Binding-site contacts:
Ligand atom C4 contacts residue TYR185 of chain 1.C at 3.4 Å (hydrophobic).
Ligand atom C13 contacts residue LEU341 of chain 1.C at 3.6 Å (hydrophobic).
Ligand atom C18 contacts residue THR171 of chain 1.C at 3.8 Å.
Ligand atom O2 contacts residue LEU362 of chain 1.C at 3.3 Å.
Ligand atom C9 contacts residue TYR308 of chain 1.C at 3.5 Å (hydrophobic).
Ligand atom C10 contacts residue ALA340 of chain 1.C at 3.8 Å (hydrophobic).
Ligand atom C13 contacts residue VAL382 of chain 1.C at 3.9 Å (hydrophobic).
Ligand atom O1 contacts residue PHE79 of chain 1.C at 3.6 Å.
Ligand atom N contacts residue LEU384 of chain 1.C at 2.9 Å (h-bond).
Ligand atom C19 contacts residue PHE79 of chain 1.C at 3.8 Å (hydrophobic).
Ligand atom C11 contacts residue LEU341 of chain 1.C at 3.8 Å (hydrophobic).
Ligand atom C1 contacts residue ASP72 of chain 1.C at 3.8 Å.
Ligand atom C9 contacts residue LEU341 of chain 1.C at 3.7 Å (hydrophobic).
Ligand atom O3 contacts residue LEU362 of chain 1.C at 3.8 Å.
Ligand atom C20 contacts residue TYR289 of chain 1.C at 3.2 Å (hydrophobic).
Ligand atom C12 contacts residue TYR308 of chain 1.C at 3.8 Å (hydrophobic).
Ligand atom C19 contacts residue TYR81 of chain 1.C at 3.3 Å (hydrophobic).
Ligand atom S contacts residue TYR185 of chain 1.C at 3.6 Å.
Ligand atom C11 contacts residue ALA340 of chain 1.C at 3.8 Å (hydrophobic).
Ligand atom C6 contacts residue TYR185 of chain 1.C at 3.5 Å (hydrophobic).
Ligand atom C10 contacts residue ASN339 of chain 1.C at 3.9 Å.
Ligand atom C10 contacts residue TYR308 of chain 1.C at 3.5 Å (hydrophobic).
Ligand atom C12 contacts residue SER309 of chain 1.C at 3.5 Å.
Ligand atom C12 contacts residue VAL382 of chain 1.C at 3.7 Å (hydrophobic).
Ligand atom C18 contacts residue LEU384 of chain 1.C at 3.1 Å (hydrophobic).
Ligand atom C contacts residue PHE79 of chain 1.C at 3.5 Å (hydrophobic).
Ligand atom C13 contacts residue TYR289 of chain 1.C at 3.6 Å (hydrophobic).
Ligand atom C19 contacts residue LEU384 of chain 1.C at 3.7 Å (hydrophobic).
Ligand atom O contacts residue ASP72 of chain 1.C at 3.5 Å.
Ligand atom C14 contacts residue TYR308 of chain 1.C at 3.5 Å (hydrophobic).
Ligand atom C11 contacts residue ASN339 of chain 1.C at 3.6 Å.
Ligand atom C16 contacts residue TYR289 of chain 1.C at 3.5 Å (hydrophobic).
Ligand atom C14 contacts residue LEU341 of chain 1.C at 3.8 Å (hydrophobic).
Ligand atom C20 contacts residue LEU384 of chain 1.C at 3.5 Å (hydrophobic).
Ligand atom C13 contacts residue TYR308 of chain 1.C at 3.7 Å (hydrophobic).
Ligand atom N contacts residue TYR81 of chain 1.C at 3.2 Å (h-bond).
Ligand atom C11 contacts residue TYR308 of chain 1.C at 3.7 Å (hydrophobic).
Ligand atom C11 contacts residue SER309 of chain 1.C at 3.8 Å.
Ligand atom C17 contacts residue LEU384 of chain 1.C at 3.2 Å (hydrophobic).
Ligand atom C10 contacts residue LEU341 of chain 1.C at 3.8 Å (hydrophobic).

Sequence of chain 1.C:
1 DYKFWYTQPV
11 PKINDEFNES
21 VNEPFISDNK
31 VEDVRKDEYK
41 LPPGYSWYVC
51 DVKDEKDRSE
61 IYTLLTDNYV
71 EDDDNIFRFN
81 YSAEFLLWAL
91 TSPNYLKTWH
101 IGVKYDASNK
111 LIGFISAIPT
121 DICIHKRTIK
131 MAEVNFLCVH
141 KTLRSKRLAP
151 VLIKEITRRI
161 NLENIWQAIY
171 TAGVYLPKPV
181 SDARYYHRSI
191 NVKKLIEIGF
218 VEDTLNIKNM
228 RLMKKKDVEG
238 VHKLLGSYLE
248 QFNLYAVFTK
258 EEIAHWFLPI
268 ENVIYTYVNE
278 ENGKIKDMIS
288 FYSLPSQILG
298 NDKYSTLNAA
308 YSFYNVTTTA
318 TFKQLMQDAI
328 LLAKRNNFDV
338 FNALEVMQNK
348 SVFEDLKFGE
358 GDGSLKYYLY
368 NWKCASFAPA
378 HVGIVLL

This small molecule binds to this protein.
Small molecule (SMILES): COc1cccc(COC(=O)c2sc3ccccc3c2OC2CCNCC2)c1